Binding-site contacts:
Ligand atom C4 contacts residue PRO204 of chain 1.HA at 4.0 Å (hydrophobic).
Ligand atom C6 contacts residue GLY422 of chain 1.HA at 3.8 Å.
Ligand atom N1 contacts residue PRO414 of chain 1.HA at 3.5 Å (h-bond).
Ligand atom C2' contacts residue PRO414 of chain 1.HA at 3.5 Å (hydrophobic).
Ligand atom N6 contacts residue PHE421 of chain 1.HA at 4.1 Å.
Ligand atom N6 contacts residue SER415 of chain 1.HA at 3.4 Å.
Ligand atom C5' contacts residue HIS413 of chain 1.HA at 3.7 Å.
Ligand atom C3' contacts residue HIS413 of chain 1.HA at 3.6 Å.
Ligand atom C6 contacts residue PRO414 of chain 1.HA at 3.5 Å (hydrophobic).
Ligand atom C6 contacts residue SER415 of chain 1.HA at 4.0 Å.
Ligand atom C5' contacts residue ASP409 of chain 1.GA at 4.0 Å.
Ligand atom N6 contacts residue PRO414 of chain 1.HA at 3.7 Å.
Ligand atom C2 contacts residue GLY422 of chain 1.HA at 3.5 Å.
Ligand atom C5 contacts residue PRO204 of chain 1.HA at 3.9 Å (hydrophobic).
Ligand atom O4' contacts residue DC1 of chain 1.WD at 3.3 Å.
Ligand atom N9 contacts residue PRO204 of chain 1.HA at 4.2 Å.
Ligand atom N7 contacts residue PRO204 of chain 1.HA at 4.0 Å.
Ligand atom N1 contacts residue VAL203 of chain 1.HA at 4.0 Å.
Ligand atom C4' contacts residue DC1 of chain 1.WD at 4.1 Å.
Ligand atom OP2 contacts residue DC1 of chain 1.WD at 2.5 Å (h-bond).
Ligand atom C1' contacts residue DC1 of chain 1.WD at 3.9 Å.
Ligand atom C2 contacts residue ILE405 of chain 1.HA at 4.1 Å (hydrophobic).
Ligand atom N3 contacts residue PRO414 of chain 1.HA at 3.9 Å.
Ligand atom N6 contacts residue GLY422 of chain 1.HA at 3.1 Å (h-bond).
Ligand atom N1 contacts residue GLY422 of chain 1.HA at 3.0 Å (h-bond).
Ligand atom N6 contacts residue PRO416 of chain 1.HA at 3.9 Å.
Ligand atom C8 contacts residue PRO204 of chain 1.HA at 4.1 Å (hydrophobic).
Ligand atom C8 contacts residue HIS413 of chain 1.HA at 3.6 Å.
Ligand atom C5 contacts residue PRO414 of chain 1.HA at 4.1 Å (hydrophobic).
Ligand atom N6 contacts residue GLY420 of chain 1.HA at 4.2 Å.
Ligand atom OP1 contacts residue ASN411 of chain 1.GA at 3.6 Å.
Ligand atom O5' contacts residue ASP409 of chain 1.GA at 3.6 Å.
Ligand atom O5' contacts residue DC1 of chain 1.WD at 2.5 Å (h-bond).
Ligand atom C2 contacts residue PRO414 of chain 1.HA at 4.1 Å (hydrophobic).
Ligand atom O3' contacts residue HIS413 of chain 1.HA at 4.1 Å.
Ligand atom N7 contacts residue HIS413 of chain 1.HA at 4.0 Å.
Ligand atom N7 contacts residue SER415 of chain 1.HA at 3.8 Å.
Ligand atom P contacts residue DC1 of chain 1.WD at 1.6 Å.
Ligand atom OP1 contacts residue DC1 of chain 1.WD at 2.5 Å (h-bond).
Ligand atom C5' contacts residue DC1 of chain 1.WD at 3.9 Å.

Sequence of chain 1.GA:
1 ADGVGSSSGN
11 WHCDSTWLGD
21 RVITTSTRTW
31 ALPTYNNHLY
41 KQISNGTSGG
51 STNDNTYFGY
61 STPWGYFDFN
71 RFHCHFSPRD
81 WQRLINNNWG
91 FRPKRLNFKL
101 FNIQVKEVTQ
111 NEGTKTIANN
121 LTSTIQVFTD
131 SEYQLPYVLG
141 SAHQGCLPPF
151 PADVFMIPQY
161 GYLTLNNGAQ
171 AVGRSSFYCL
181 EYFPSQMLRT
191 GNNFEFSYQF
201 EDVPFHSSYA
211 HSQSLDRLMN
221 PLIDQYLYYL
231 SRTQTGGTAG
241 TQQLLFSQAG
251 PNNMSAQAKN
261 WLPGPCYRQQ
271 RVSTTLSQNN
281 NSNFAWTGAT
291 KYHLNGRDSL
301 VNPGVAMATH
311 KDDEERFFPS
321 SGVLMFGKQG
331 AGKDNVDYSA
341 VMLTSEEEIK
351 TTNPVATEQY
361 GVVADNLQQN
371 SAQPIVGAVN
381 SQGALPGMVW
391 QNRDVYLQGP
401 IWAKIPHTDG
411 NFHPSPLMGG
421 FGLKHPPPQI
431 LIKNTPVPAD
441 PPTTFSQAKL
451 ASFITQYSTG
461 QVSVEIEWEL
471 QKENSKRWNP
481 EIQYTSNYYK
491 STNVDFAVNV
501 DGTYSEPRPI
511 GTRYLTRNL

This small molecule binds to this protein.
Small molecule (SMILES): Nc1ncnc2c1ncn2[C@H]1C[C@H](O)[C@@H](COP(=O)(O)O)O1

Sequence of chain 1.HA:
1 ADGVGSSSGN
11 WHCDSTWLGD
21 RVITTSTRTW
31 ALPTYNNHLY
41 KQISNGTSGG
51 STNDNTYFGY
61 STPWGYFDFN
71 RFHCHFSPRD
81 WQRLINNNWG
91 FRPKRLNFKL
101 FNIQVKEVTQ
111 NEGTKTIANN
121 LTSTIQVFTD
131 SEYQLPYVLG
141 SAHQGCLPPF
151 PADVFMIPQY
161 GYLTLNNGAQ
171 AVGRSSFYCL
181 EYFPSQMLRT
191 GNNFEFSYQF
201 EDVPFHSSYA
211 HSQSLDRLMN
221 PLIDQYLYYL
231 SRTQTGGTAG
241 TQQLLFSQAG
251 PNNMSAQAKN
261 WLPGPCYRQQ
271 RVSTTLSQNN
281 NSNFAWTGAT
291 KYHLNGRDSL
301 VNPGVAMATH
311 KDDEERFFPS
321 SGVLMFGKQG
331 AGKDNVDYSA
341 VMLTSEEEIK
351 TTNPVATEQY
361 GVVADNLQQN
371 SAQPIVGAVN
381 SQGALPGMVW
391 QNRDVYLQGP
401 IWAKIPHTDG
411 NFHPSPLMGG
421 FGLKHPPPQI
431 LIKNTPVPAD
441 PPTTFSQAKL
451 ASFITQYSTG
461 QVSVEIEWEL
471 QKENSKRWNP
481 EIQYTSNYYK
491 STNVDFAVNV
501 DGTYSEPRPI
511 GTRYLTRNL